Sequence of chain 1.A:
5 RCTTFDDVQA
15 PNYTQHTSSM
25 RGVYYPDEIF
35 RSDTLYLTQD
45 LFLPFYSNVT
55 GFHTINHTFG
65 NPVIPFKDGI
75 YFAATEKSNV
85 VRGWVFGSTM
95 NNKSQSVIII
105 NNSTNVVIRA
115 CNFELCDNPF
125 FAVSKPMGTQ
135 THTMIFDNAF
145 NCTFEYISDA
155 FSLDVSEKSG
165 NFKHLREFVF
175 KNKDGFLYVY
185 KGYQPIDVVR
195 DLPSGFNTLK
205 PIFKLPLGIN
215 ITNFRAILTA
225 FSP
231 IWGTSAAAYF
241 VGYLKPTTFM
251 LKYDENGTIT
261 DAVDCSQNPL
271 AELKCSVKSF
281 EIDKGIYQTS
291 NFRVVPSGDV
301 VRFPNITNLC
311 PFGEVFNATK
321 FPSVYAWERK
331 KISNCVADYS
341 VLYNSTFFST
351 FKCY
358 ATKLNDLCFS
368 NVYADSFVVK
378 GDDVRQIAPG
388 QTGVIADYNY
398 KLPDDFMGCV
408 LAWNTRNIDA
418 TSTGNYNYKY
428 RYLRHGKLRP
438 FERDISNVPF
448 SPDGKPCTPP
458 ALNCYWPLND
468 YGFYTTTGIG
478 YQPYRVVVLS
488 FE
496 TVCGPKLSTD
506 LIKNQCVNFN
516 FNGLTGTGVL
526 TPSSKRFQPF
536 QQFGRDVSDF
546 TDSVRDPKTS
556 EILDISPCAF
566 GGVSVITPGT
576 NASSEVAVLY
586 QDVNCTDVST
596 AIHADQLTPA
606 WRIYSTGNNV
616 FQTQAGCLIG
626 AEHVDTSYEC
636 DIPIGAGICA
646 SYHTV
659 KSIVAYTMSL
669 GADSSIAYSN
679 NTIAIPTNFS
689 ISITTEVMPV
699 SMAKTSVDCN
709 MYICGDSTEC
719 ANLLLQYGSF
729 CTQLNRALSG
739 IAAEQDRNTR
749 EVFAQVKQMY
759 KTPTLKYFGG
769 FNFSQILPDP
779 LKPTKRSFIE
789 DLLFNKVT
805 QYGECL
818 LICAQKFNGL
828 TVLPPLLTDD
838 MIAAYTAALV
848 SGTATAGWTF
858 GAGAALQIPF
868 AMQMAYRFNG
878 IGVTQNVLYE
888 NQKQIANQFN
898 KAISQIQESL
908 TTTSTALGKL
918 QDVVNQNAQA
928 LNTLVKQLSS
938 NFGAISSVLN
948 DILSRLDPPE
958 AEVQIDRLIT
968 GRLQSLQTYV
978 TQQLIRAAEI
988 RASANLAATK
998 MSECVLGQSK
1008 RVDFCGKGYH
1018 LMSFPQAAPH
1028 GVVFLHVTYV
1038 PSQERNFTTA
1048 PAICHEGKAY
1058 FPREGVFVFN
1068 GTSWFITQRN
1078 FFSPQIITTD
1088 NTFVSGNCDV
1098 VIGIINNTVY

This protein binds this small molecule.
Small molecule (SMILES): CC(=O)N[C@@H]1[C@@H](O)[C@H](O)[C@@H](CO)O[C@H]1O

Binding-site contacts:
Ligand atom C1 contacts residue ASN52 of chain 1.A at 1.4 Å.
Ligand atom O5 contacts residue GLN19 of chain 1.A at 3.9 Å.
Ligand atom C2 contacts residue ASN52 of chain 1.A at 2.5 Å.
Ligand atom C6 contacts residue GLN19 of chain 1.A at 4.4 Å.
Ligand atom C5 contacts residue ASN52 of chain 1.A at 3.6 Å.
Ligand atom O5 contacts residue ASN52 of chain 1.A at 2.3 Å (h-bond).
Ligand atom C7 contacts residue ASN52 of chain 1.A at 3.2 Å.
Ligand atom C8 contacts residue TYR50 of chain 1.A at 3.4 Å (hydrophobic).
Ligand atom C3 contacts residue ASN52 of chain 1.A at 3.8 Å.
Ligand atom O6 contacts residue GLN19 of chain 1.A at 3.6 Å.
Ligand atom C4 contacts residue ASN52 of chain 1.A at 4.2 Å.
Ligand atom C8 contacts residue ASN52 of chain 1.A at 4.4 Å.
Ligand atom C1 contacts residue GLN19 of chain 1.A at 4.3 Å.
Ligand atom O7 contacts residue ASN52 of chain 1.A at 2.8 Å (h-bond).
Ligand atom N2 contacts residue ASN52 of chain 1.A at 3.0 Å (h-bond).